Binding-site contacts:
Ligand atom C4' contacts residue GLY87 of chain 1.A at 3.4 Å.
Ligand atom N6 contacts residue ASP140 of chain 1.A at 3.0 Å (salt-bridge).
Ligand atom O2' contacts residue GLU109 of chain 1.A at 2.7 Å (salt-bridge).
Ligand atom N contacts residue ASP158 of chain 1.A at 3.0 Å (salt-bridge).
Ligand atom O4' contacts residue GLY86 of chain 1.A at 3.4 Å.
Ligand atom N1 contacts residue ALA141 of chain 1.A at 3.1 Å (h-bond).
Ligand atom O2' contacts residue GLN34 of chain 1.A at 3.1 Å (h-bond).
Ligand atom SD contacts residue GLN55 of chain 1.A at 3.1 Å (h-bond).
Ligand atom C4' contacts residue GLU109 of chain 1.A at 3.4 Å.
Ligand atom C5' contacts residue GLY87 of chain 1.A at 3.4 Å.
Ligand atom CA contacts residue TYR226 of chain 1.A at 3.5 Å (hydrophobic).
Ligand atom CA contacts residue ASP89 of chain 1.A at 3.3 Å.
Ligand atom C11 contacts residue ASP158 of chain 1.A at 3.5 Å.
Ligand atom C12 contacts residue GLN55 of chain 1.A at 3.5 Å.
Ligand atom C5' contacts residue ASP158 of chain 1.A at 3.1 Å.
Ligand atom N contacts residue HIS65 of chain 1.A at 2.7 Å (h-bond).
Ligand atom C2 contacts residue ILE110 of chain 1.A at 3.4 Å (hydrophobic).
Ligand atom SD contacts residue SER159 of chain 1.A at 3.4 Å.
Ligand atom C3' contacts residue GLU109 of chain 1.A at 3.5 Å.
Ligand atom N7 contacts residue PRO165 of chain 1.A at 3.3 Å.
Ligand atom SD contacts residue SER160 of chain 1.A at 3.4 Å (h-bond).
Ligand atom O3' contacts residue VAL114 of chain 1.A at 3.4 Å.
Ligand atom N contacts residue ASP89 of chain 1.A at 2.7 Å (salt-bridge).
Ligand atom C1' contacts residue GLU109 of chain 1.A at 3.4 Å.
Ligand atom N16 contacts residue ASP161 of chain 1.A at 2.9 Å (salt-bridge).
Ligand atom N6 contacts residue PRO165 of chain 1.A at 3.0 Å (h-bond).
Ligand atom CA contacts residue GLN55 of chain 1.A at 3.4 Å.
Ligand atom C11 contacts residue SER159 of chain 1.A at 3.5 Å.
Ligand atom O3' contacts residue GLU109 of chain 1.A at 2.7 Å (salt-bridge).
Ligand atom N6 contacts residue THR168 of chain 1.A at 3.5 Å (h-bond).
Ligand atom CB contacts residue ASP158 of chain 1.A at 3.4 Å.
Ligand atom O4' contacts residue ASP158 of chain 1.A at 3.4 Å (salt-bridge).
Ligand atom N3 contacts residue ILE110 of chain 1.A at 3.3 Å (h-bond).
Ligand atom N7 contacts residue ALA166 of chain 1.A at 3.2 Å (h-bond).
Ligand atom N3 contacts residue GLY86 of chain 1.A at 3.4 Å.
Ligand atom C8 contacts residue SER160 of chain 1.A at 3.5 Å.
Ligand atom C2 contacts residue CYS108 of chain 1.A at 3.5 Å (hydrophobic).
Ligand atom C15 contacts residue ASP161 of chain 1.A at 3.2 Å.
Ligand atom CG contacts residue ASP158 of chain 1.A at 3.3 Å.
Ligand atom CB contacts residue ASP89 of chain 1.A at 3.3 Å.

Sequence of chain 1.A:
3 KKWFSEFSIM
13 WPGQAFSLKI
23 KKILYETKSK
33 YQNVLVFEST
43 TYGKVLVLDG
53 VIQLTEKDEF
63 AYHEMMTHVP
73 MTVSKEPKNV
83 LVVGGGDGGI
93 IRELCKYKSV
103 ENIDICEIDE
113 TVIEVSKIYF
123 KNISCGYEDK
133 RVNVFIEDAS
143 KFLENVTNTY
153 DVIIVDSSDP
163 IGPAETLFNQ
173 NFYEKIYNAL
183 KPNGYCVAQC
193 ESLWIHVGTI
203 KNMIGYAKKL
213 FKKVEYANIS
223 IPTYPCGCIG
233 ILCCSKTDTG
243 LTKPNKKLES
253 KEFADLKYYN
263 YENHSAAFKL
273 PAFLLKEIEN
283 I

A protein and the small-molecule ligand that binds it are described below.
Small molecule (SMILES): NCC=C(CCCCCN)SC[C@H]1O[C@@H](n2cnc3c(N)ncnc32)[C@H](O)[C@@H]1O